A protein and the small-molecule ligand that binds it are described below.
Small molecule (SMILES): CC(=O)N[C@H]1[C@H](O[C@H]2[C@H](O)[C@@H](NC(C)=O)CO[C@@H]2CO)O[C@H](CO)[C@@H](O)[C@@H]1O

Sequence of chain 1.A:
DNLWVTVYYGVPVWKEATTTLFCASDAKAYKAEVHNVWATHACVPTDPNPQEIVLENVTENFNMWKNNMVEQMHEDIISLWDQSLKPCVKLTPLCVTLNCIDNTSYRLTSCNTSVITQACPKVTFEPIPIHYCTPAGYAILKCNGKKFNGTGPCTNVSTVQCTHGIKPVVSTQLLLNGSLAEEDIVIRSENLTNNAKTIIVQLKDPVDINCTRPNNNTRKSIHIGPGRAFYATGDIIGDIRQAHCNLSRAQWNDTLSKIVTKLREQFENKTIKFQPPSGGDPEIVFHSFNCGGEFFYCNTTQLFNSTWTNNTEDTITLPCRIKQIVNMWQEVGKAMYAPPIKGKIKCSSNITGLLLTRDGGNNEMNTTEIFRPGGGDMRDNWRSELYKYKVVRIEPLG

Binding-site contacts:
Ligand atom O7 contacts residue ASN246 of chain 1.A at 3.4 Å (h-bond).
Ligand atom N2 contacts residue ASN246 of chain 1.A at 2.9 Å (h-bond).
Ligand atom O6 contacts residue ASN249 of chain 1.A at 4.3 Å.
Ligand atom C4 contacts residue ASN246 of chain 1.A at 4.3 Å.
Ligand atom C7 contacts residue ASN246 of chain 1.A at 3.3 Å.
Ligand atom C1 contacts residue ASN246 of chain 1.A at 1.4 Å.
Ligand atom C3 contacts residue ASN246 of chain 1.A at 3.8 Å.
Ligand atom C8 contacts residue ASN246 of chain 1.A at 4.4 Å.
Ligand atom C5 contacts residue ASN246 of chain 1.A at 3.7 Å.
Ligand atom O6 contacts residue THR248 of chain 1.A at 3.9 Å.
Ligand atom C2 contacts residue ASN246 of chain 1.A at 2.5 Å.
Ligand atom C1 contacts residue LEU247 of chain 1.A at 4.3 Å (hydrophobic).
Ligand atom O5 contacts residue ASN246 of chain 1.A at 2.4 Å (h-bond).